A protein and the small-molecule ligand that binds it are described below.
Small molecule (SMILES): CC(=O)N[C@@H]1[C@@H](O)[C@H](O)[C@@H](CO)O[C@H]1O

Sequence of chain 1.A:
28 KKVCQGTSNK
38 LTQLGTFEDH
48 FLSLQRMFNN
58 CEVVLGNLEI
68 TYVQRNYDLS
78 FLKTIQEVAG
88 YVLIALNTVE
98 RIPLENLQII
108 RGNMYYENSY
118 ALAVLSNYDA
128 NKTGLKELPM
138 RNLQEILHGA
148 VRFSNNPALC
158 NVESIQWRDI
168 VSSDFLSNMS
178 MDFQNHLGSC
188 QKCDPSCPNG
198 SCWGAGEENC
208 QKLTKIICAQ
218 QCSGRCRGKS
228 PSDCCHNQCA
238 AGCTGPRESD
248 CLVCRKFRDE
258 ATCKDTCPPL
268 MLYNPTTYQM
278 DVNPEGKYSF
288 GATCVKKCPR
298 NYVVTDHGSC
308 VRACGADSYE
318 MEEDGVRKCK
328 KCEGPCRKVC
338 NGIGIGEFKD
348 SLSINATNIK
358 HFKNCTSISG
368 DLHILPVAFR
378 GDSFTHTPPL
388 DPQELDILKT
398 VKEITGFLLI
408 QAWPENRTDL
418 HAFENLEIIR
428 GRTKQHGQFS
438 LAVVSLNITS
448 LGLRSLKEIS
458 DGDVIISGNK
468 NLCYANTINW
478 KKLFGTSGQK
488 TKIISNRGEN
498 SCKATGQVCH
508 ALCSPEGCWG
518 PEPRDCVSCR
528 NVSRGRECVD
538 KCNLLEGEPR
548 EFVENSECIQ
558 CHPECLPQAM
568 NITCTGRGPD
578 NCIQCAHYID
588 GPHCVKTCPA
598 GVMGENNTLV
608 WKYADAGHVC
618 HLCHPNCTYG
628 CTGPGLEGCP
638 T

Binding-site contacts:
Ligand atom C6 contacts residue VAL550 of chain 1.A at 4.0 Å (hydrophobic).
Ligand atom O6 contacts residue LEU541 of chain 1.A at 3.8 Å.
Ligand atom C3 contacts residue LYS538 of chain 1.A at 4.1 Å.
Ligand atom C1 contacts residue LYS538 of chain 1.A at 4.2 Å.
Ligand atom O6 contacts residue VAL550 of chain 1.A at 4.2 Å.
Ligand atom C5 contacts residue ASN528 of chain 1.A at 3.6 Å.
Ligand atom C2 contacts residue LYS538 of chain 1.A at 3.6 Å.
Ligand atom O5 contacts residue ASP537 of chain 1.A at 3.8 Å.
Ligand atom C2 contacts residue ASN528 of chain 1.A at 2.5 Å.
Ligand atom C6 contacts residue LYS538 of chain 1.A at 4.5 Å.
Ligand atom O5 contacts residue CYS539 of chain 1.A at 4.4 Å.
Ligand atom O3 contacts residue LYS538 of chain 1.A at 4.2 Å.
Ligand atom C1 contacts residue ASP537 of chain 1.A at 3.4 Å.
Ligand atom C3 contacts residue ASN528 of chain 1.A at 3.8 Å.
Ligand atom C4 contacts residue ASN528 of chain 1.A at 4.2 Å.
Ligand atom C7 contacts residue ASN528 of chain 1.A at 3.5 Å.
Ligand atom O5 contacts residue LYS538 of chain 1.A at 3.7 Å.
Ligand atom C2 contacts residue ASP537 of chain 1.A at 3.5 Å.
Ligand atom N2 contacts residue ASN528 of chain 1.A at 2.9 Å (h-bond).
Ligand atom C4 contacts residue LYS538 of chain 1.A at 3.8 Å.
Ligand atom N2 contacts residue ASP537 of chain 1.A at 3.9 Å.
Ligand atom C6 contacts residue LEU541 of chain 1.A at 4.0 Å (hydrophobic).
Ligand atom C1 contacts residue ASN528 of chain 1.A at 1.4 Å.
Ligand atom C5 contacts residue LYS538 of chain 1.A at 4.2 Å.
Ligand atom O6 contacts residue LYS538 of chain 1.A at 3.5 Å.
Ligand atom O6 contacts residue CYS539 of chain 1.A at 2.8 Å (h-bond).
Ligand atom O5 contacts residue ASN528 of chain 1.A at 2.4 Å (h-bond).
Ligand atom O7 contacts residue ASN528 of chain 1.A at 3.8 Å.
Ligand atom O5 contacts residue VAL529 of chain 1.A at 4.1 Å.
Ligand atom C6 contacts residue CYS539 of chain 1.A at 4.0 Å (hydrophobic).